Binding-site contacts:
Ligand atom O3 contacts residue TRP88 of chain 1.A at 3.5 Å.
Ligand atom C2 contacts residue ASN90 of chain 1.A at 3.8 Å.
Ligand atom C3 contacts residue GLU51 of chain 1.A at 3.9 Å.
Ligand atom C6 contacts residue HIS57 of chain 1.A at 3.5 Å.
Ligand atom O5 contacts residue GLN56 of chain 1.A at 3.7 Å.
Ligand atom C5 contacts residue GLU51 of chain 1.A at 4.2 Å.
Ligand atom O2 contacts residue ASN90 of chain 1.A at 2.7 Å (h-bond).
Ligand atom C6 contacts residue GLU51 of chain 1.A at 4.4 Å.
Ligand atom O3 contacts residue GLU51 of chain 1.A at 3.7 Å.
Ligand atom C4 contacts residue GLN56 of chain 1.A at 4.2 Å.
Ligand atom O4 contacts residue GLU51 of chain 1.A at 2.5 Å (salt-bridge).
Ligand atom C6 contacts residue GLN61 of chain 1.A at 3.8 Å.
Ligand atom O3 contacts residue ASN90 of chain 1.A at 2.8 Å (h-bond).
Ligand atom C3 contacts residue TRP88 of chain 1.A at 3.6 Å (hydrophobic).
Ligand atom C3 contacts residue ASN90 of chain 1.A at 3.8 Å.
Ligand atom O6 contacts residue TRP88 of chain 1.A at 4.1 Å.
Ligand atom O4 contacts residue LYS91 of chain 1.A at 3.0 Å (salt-bridge).
Ligand atom O6 contacts residue HIS57 of chain 1.A at 3.6 Å.
Ligand atom C3 contacts residue LYS91 of chain 1.A at 3.6 Å.
Ligand atom C4 contacts residue TRP88 of chain 1.A at 3.8 Å (hydrophobic).
Ligand atom O4 contacts residue HIS57 of chain 1.A at 4.5 Å.
Ligand atom C1 contacts residue GLN56 of chain 1.A at 4.3 Å.
Ligand atom O3 contacts residue LYS91 of chain 1.A at 2.9 Å (salt-bridge).
Ligand atom O4 contacts residue GLN56 of chain 1.A at 3.1 Å.
Ligand atom C4 contacts residue LYS91 of chain 1.A at 3.8 Å.
Ligand atom C5 contacts residue GLN56 of chain 1.A at 4.2 Å.
Ligand atom O6 contacts residue GLN61 of chain 1.A at 2.9 Å (h-bond).
Ligand atom C5 contacts residue TRP88 of chain 1.A at 3.8 Å (hydrophobic).
Ligand atom C4 contacts residue GLU51 of chain 1.A at 3.0 Å.
Ligand atom C6 contacts residue TRP88 of chain 1.A at 3.7 Å (hydrophobic).
Ligand atom O6 contacts residue GLN56 of chain 1.A at 3.4 Å (h-bond).
Ligand atom C6 contacts residue GLN56 of chain 1.A at 4.0 Å.
Ligand atom O2 contacts residue LYS91 of chain 1.A at 4.5 Å.
Ligand atom C2 contacts residue LYS91 of chain 1.A at 3.8 Å.

This protein binds this small molecule.
Small molecule (SMILES): OC[C@H]1O[C@@H](O)[C@H](O)[C@@H](O)[C@H]1O

Sequence of chain 1.A:
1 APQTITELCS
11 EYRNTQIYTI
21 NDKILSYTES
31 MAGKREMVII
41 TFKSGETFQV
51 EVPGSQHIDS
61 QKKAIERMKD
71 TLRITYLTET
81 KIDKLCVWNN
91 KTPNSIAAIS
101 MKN